Sequence of chain 1.Z:
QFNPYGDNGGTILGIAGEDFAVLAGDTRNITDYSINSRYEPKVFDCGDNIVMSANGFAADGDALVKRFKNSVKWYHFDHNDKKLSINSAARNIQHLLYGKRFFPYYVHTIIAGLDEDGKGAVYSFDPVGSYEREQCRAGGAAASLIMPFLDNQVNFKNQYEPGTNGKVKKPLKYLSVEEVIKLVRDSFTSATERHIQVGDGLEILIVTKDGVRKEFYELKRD

Binding-site contacts:
Ligand atom O21 contacts residue ASP145 of chain 1.Z at 3.5 Å.
Ligand atom C5 contacts residue ALA49 of chain 1.Y at 3.5 Å (hydrophobic).
Ligand atom C42 contacts residue PRO123 of chain 1.Z at 3.8 Å (hydrophobic).
Ligand atom C4 contacts residue ALA49 of chain 1.Y at 3.8 Å (hydrophobic).
Ligand atom C3 contacts residue ALA49 of chain 1.Y at 3.8 Å (hydrophobic).
Ligand atom N30 contacts residue GLY47 of chain 1.Y at 2.7 Å (h-bond).
Ligand atom C12 contacts residue THR21 of chain 1.Y at 3.5 Å.
Ligand atom C25 contacts residue GLY48 of chain 1.Y at 3.7 Å.
Ligand atom C10 contacts residue GLY47 of chain 1.Y at 3.6 Å.
Ligand atom C3 contacts residue VAL31 of chain 1.Y at 3.2 Å (hydrophobic).
Ligand atom CL7 contacts residue GLY47 of chain 1.Y at 3.2 Å.
Ligand atom CL7 contacts residue MET45 of chain 1.Y at 3.6 Å (hydrophobic).
Ligand atom C20 contacts residue ASP145 of chain 1.Z at 3.5 Å.
Ligand atom C26 contacts residue GLY48 of chain 1.Y at 3.6 Å.
Ligand atom C15 contacts residue THR21 of chain 1.Y at 3.6 Å.
Ligand atom C26 contacts residue SER96 of chain 1.Y at 3.6 Å.
Ligand atom C41 contacts residue TYR24 of chain 1.Z at 3.5 Å (hydrophobic).
Ligand atom N19 contacts residue ASP145 of chain 1.Z at 3.2 Å (salt-bridge).
Ligand atom C8 contacts residue GLY47 of chain 1.Y at 3.7 Å.
Ligand atom C27 contacts residue SER96 of chain 1.Y at 3.5 Å.
Ligand atom C13 contacts residue THR21 of chain 1.Y at 3.4 Å.
Ligand atom O17 contacts residue ALA49 of chain 1.Y at 3.1 Å (h-bond).
Ligand atom O36 contacts residue PRO146 of chain 1.Z at 3.5 Å.
Ligand atom C44 contacts residue ALA20 of chain 1.Y at 3.5 Å (hydrophobic).
Ligand atom C2 contacts residue VAL31 of chain 1.Y at 3.6 Å (hydrophobic).
Ligand atom C18 contacts residue THR21 of chain 1.Y at 3.7 Å.
Ligand atom O11 contacts residue ALA20 of chain 1.Y at 3.1 Å.
Ligand atom C43 contacts residue TYR125 of chain 1.Z at 3.5 Å (hydrophobic).
Ligand atom C6 contacts residue ALA49 of chain 1.Y at 3.6 Å (hydrophobic).
Ligand atom C8 contacts residue THR1 of chain 1.Y at 3.1 Å.
Ligand atom C16 contacts residue THR21 of chain 1.Y at 3.7 Å.
Ligand atom C27 contacts residue GLY48 of chain 1.Y at 3.7 Å.
Ligand atom N14 contacts residue THR21 of chain 1.Y at 2.7 Å (h-bond).
Ligand atom O11 contacts residue THR21 of chain 1.Y at 3.0 Å (h-bond).
Ligand atom C42 contacts residue TYR24 of chain 1.Z at 3.7 Å (hydrophobic).
Ligand atom C12 contacts residue GLY47 of chain 1.Y at 3.5 Å.
Ligand atom C35 contacts residue ASP145 of chain 1.Z at 3.7 Å.
Ligand atom C34 contacts residue VAL147 of chain 1.Z at 3.6 Å (hydrophobic).
Ligand atom CL7 contacts residue ALA46 of chain 1.Y at 3.4 Å (hydrophobic).
Ligand atom C33 contacts residue PRO146 of chain 1.Z at 3.7 Å (hydrophobic).

The protein below binds the small molecule below.
Small molecule (SMILES): Cc1ccccc1CNC(=O)[C@H](CCc1ccccc1)NC(=O)[C@@H](NC(=O)c1ccc(OCc2ccccc2)cc1)[C@@H](C)O

Sequence of chain 1.Y:
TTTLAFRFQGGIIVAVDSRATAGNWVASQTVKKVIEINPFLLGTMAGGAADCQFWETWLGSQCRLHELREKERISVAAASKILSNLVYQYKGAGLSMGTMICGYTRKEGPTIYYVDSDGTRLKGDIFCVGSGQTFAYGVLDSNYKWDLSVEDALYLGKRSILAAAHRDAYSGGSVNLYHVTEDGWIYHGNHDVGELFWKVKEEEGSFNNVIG